This small molecule binds to this protein.
Small molecule (SMILES): CCCCCCCCCCCCC(=O)O[C@@H](COC(=O)CCC)COP(=O)(O)OC1[C@@H](O)[C@H](O)C(O)[C@H](O)[C@H]1O

Sequence of chain 1.C:
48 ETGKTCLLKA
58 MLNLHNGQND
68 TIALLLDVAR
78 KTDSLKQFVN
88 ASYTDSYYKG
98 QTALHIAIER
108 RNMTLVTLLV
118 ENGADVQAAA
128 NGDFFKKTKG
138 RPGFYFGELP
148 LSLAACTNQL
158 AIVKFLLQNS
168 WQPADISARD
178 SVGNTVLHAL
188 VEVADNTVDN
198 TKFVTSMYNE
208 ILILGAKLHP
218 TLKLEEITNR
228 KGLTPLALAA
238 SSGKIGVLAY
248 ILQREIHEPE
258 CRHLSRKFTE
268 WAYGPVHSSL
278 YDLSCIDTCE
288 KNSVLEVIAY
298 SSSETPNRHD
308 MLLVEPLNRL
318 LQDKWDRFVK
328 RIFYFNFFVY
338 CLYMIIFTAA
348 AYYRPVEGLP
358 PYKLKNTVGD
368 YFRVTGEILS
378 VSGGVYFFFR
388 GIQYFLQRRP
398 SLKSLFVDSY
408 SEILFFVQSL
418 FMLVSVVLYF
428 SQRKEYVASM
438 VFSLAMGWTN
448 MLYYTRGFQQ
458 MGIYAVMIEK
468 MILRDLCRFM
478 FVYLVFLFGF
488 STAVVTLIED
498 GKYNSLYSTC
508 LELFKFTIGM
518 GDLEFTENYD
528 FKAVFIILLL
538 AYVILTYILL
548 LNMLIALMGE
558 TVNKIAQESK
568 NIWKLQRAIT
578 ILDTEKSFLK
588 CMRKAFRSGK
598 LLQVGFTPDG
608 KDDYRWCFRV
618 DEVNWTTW

Binding-site contacts:
Ligand atom C13 contacts residue THR446 of chain 1.C at 3.8 Å.
Ligand atom O11 contacts residue GLU466 of chain 1.C at 2.8 Å (salt-bridge).
Ligand atom O4 contacts residue GLN573 of chain 1.C at 3.0 Å (h-bond).
Ligand atom O3 contacts residue GLU466 of chain 1.C at 3.8 Å.
Ligand atom O4 contacts residue ARG453 of chain 1.C at 3.0 Å (salt-bridge).
Ligand atom O1 contacts residue ILE576 of chain 1.C at 3.9 Å.
Ligand atom O10 contacts residue SER408 of chain 1.C at 3.7 Å.
Ligand atom O6 contacts residue TYR407 of chain 1.C at 3.9 Å.
Ligand atom O5 contacts residue TYR407 of chain 1.C at 3.6 Å.
Ligand atom P contacts residue ARG453 of chain 1.C at 3.9 Å.
Ligand atom C3 contacts residue GLU466 of chain 1.C at 3.9 Å.
Ligand atom O1 contacts residue ARG305 of chain 1.C at 3.6 Å.
Ligand atom C contacts residue ASP405 of chain 1.C at 3.9 Å.
Ligand atom C24 contacts residue GLU466 of chain 1.C at 3.9 Å.
Ligand atom C2 contacts residue ASP405 of chain 1.C at 3.2 Å.
Ligand atom C6 contacts residue GLU466 of chain 1.C at 3.1 Å.
Ligand atom C1 contacts residue ASP405 of chain 1.C at 3.7 Å.
Ligand atom O11 contacts residue TYR407 of chain 1.C at 3.4 Å.
Ligand atom C8 contacts residue TYR407 of chain 1.C at 3.9 Å (hydrophobic).
Ligand atom O6 contacts residue GLU466 of chain 1.C at 3.7 Å.
Ligand atom O2 contacts residue ASP405 of chain 1.C at 3.9 Å.
Ligand atom O contacts residue ARG305 of chain 1.C at 3.3 Å (salt-bridge).
Ligand atom C11 contacts residue LEU411 of chain 1.C at 3.8 Å (hydrophobic).
Ligand atom O8 contacts residue GLU466 of chain 1.C at 3.5 Å.
Ligand atom O7 contacts residue TYR407 of chain 1.C at 3.6 Å.
Ligand atom P contacts residue SER408 of chain 1.C at 3.7 Å.
Ligand atom C5 contacts residue GLU466 of chain 1.C at 3.5 Å.
Ligand atom C3 contacts residue GLN573 of chain 1.C at 3.7 Å.
Ligand atom C4 contacts residue GLU466 of chain 1.C at 2.9 Å.
Ligand atom C14 contacts residue THR446 of chain 1.C at 3.7 Å.
Ligand atom C14 contacts residue LEU449 of chain 1.C at 3.8 Å (hydrophobic).
Ligand atom C4 contacts residue ARG453 of chain 1.C at 3.7 Å.
Ligand atom O3 contacts residue TYR407 of chain 1.C at 3.7 Å.
Ligand atom O6 contacts residue SER408 of chain 1.C at 3.5 Å (h-bond).
Ligand atom O5 contacts residue SER408 of chain 1.C at 2.5 Å (h-bond).
Ligand atom O12 contacts residue LYS467 of chain 1.C at 3.9 Å.
Ligand atom O6 contacts residue ARG453 of chain 1.C at 3.9 Å.
Ligand atom O10 contacts residue LEU411 of chain 1.C at 3.9 Å.
Ligand atom O1 contacts residue ASP405 of chain 1.C at 3.5 Å (salt-bridge).
Ligand atom O contacts residue ASP405 of chain 1.C at 2.5 Å (salt-bridge).

Sequence of chain 1.A:
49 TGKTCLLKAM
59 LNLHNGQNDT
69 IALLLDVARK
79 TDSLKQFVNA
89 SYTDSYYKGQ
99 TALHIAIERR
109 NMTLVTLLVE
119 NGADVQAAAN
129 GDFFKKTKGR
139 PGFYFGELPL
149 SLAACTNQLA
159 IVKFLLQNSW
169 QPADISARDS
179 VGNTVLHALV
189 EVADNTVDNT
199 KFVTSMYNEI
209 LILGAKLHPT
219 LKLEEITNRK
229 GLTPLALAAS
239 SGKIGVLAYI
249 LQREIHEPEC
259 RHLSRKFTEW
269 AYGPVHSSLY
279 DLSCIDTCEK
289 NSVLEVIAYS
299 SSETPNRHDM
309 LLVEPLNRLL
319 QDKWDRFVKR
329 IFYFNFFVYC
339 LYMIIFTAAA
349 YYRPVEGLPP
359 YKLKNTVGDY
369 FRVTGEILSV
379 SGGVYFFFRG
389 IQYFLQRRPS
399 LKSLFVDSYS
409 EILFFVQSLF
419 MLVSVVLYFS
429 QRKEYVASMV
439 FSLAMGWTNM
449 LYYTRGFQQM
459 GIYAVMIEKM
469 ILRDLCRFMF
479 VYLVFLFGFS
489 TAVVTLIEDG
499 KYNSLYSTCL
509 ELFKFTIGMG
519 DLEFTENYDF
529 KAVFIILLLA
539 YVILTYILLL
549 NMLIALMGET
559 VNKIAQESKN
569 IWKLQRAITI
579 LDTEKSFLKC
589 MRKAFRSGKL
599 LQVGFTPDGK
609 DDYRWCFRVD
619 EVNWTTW